Binding-site contacts:
Ligand atom C2 contacts residue ASN215 of chain 1.P at 2.5 Å.
Ligand atom C1 contacts residue PRO14 of chain 1.P at 3.9 Å (hydrophobic).
Ligand atom C8 contacts residue ASN215 of chain 1.P at 4.5 Å.
Ligand atom C5 contacts residue TYR13 of chain 1.P at 4.2 Å (hydrophobic).
Ligand atom C3 contacts residue ASN215 of chain 1.P at 3.8 Å.
Ligand atom C8 contacts residue ARG15 of chain 1.P at 3.6 Å.
Ligand atom N2 contacts residue PRO14 of chain 1.P at 3.0 Å (h-bond).
Ligand atom C8 contacts residue PRO14 of chain 1.P at 3.4 Å (hydrophobic).
Ligand atom C5 contacts residue ASN215 of chain 1.P at 3.6 Å.
Ligand atom C7 contacts residue LEU16 of chain 1.P at 4.2 Å (hydrophobic).
Ligand atom C7 contacts residue ARG15 of chain 1.P at 4.5 Å.
Ligand atom C4 contacts residue ASN215 of chain 1.P at 4.2 Å.
Ligand atom C1 contacts residue TYR13 of chain 1.P at 4.3 Å (hydrophobic).
Ligand atom O5 contacts residue TYR13 of chain 1.P at 4.2 Å.
Ligand atom C3 contacts residue PRO14 of chain 1.P at 4.1 Å (hydrophobic).
Ligand atom C1 contacts residue ASN215 of chain 1.P at 1.4 Å.
Ligand atom C2 contacts residue PRO14 of chain 1.P at 3.9 Å (hydrophobic).
Ligand atom N2 contacts residue ASN215 of chain 1.P at 2.8 Å (h-bond).
Ligand atom O6 contacts residue ASN215 of chain 1.P at 4.5 Å.
Ligand atom O7 contacts residue LEU16 of chain 1.P at 3.9 Å.
Ligand atom C8 contacts residue LEU16 of chain 1.P at 3.9 Å (hydrophobic).
Ligand atom C7 contacts residue PRO14 of chain 1.P at 3.7 Å (hydrophobic).
Ligand atom O7 contacts residue ASN215 of chain 1.P at 4.0 Å.
Ligand atom C7 contacts residue ASN215 of chain 1.P at 3.6 Å.
Ligand atom N2 contacts residue ARG15 of chain 1.P at 4.3 Å.
Ligand atom O6 contacts residue TYR13 of chain 1.P at 4.1 Å.
Ligand atom O5 contacts residue ASN215 of chain 1.P at 2.3 Å (h-bond).

A small-molecule ligand and the protein it binds are described below.
Small molecule (SMILES): CC(=O)N[C@@H]1[C@@H](O)[C@H](O)[C@@H](CO)O[C@H]1O

Sequence of chain 1.P:
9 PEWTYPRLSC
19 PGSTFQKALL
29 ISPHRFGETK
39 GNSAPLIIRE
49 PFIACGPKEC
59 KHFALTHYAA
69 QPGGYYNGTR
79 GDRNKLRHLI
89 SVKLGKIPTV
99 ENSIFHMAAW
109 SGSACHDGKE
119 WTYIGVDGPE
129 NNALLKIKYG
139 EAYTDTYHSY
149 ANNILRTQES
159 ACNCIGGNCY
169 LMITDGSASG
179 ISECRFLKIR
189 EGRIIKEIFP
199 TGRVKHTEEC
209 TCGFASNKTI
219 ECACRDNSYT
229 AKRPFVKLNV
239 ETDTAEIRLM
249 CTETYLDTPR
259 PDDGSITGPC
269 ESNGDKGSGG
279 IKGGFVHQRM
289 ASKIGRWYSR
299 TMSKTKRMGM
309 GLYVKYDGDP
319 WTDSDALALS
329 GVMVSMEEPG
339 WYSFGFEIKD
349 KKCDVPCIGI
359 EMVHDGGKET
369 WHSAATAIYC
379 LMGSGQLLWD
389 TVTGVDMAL